Binding-site contacts:
Ligand atom N contacts residue ARG35 of chain 2.C at 4.1 Å.
Ligand atom CB contacts residue ARG35 of chain 2.C at 3.4 Å.
Ligand atom C contacts residue PRO43 of chain 2.C at 4.5 Å (hydrophobic).
Ligand atom O contacts residue ARG35 of chain 2.C at 3.3 Å (salt-bridge).
Ligand atom CD1 contacts residue ARG29 of chain 2.C at 3.6 Å.
Ligand atom CB contacts residue ASP243 of chain 2.C at 4.2 Å.
Ligand atom C contacts residue ARG35 of chain 2.C at 3.5 Å.
Ligand atom N contacts residue ARG35 of chain 2.C at 4.4 Å.
Ligand atom C contacts residue ASP243 of chain 2.C at 4.4 Å.
Ligand atom C contacts residue ARG29 of chain 2.C at 3.9 Å.
Ligand atom CB contacts residue ASP243 of chain 2.C at 3.9 Å.
Ligand atom O contacts residue ARG29 of chain 2.C at 4.2 Å.
Ligand atom CB contacts residue ARG35 of chain 2.C at 3.8 Å.
Ligand atom N contacts residue ASP243 of chain 2.C at 3.3 Å (salt-bridge).
Ligand atom O contacts residue ARG29 of chain 2.C at 3.0 Å (salt-bridge).
Ligand atom CG1 contacts residue ASP243 of chain 2.C at 3.3 Å.
Ligand atom CG2 contacts residue ARG35 of chain 2.C at 3.9 Å.
Ligand atom O contacts residue ARG36 of chain 2.C at 2.9 Å (salt-bridge).
Ligand atom O contacts residue ARG35 of chain 2.C at 2.9 Å (salt-bridge).
Ligand atom CA contacts residue ASP243 of chain 2.C at 4.2 Å.
Ligand atom O contacts residue ILE25 of chain 2.C at 3.8 Å.
Ligand atom O contacts residue PRO43 of chain 2.C at 3.7 Å.
Ligand atom CG2 contacts residue PRO43 of chain 2.C at 4.3 Å (hydrophobic).
Ligand atom CG2 contacts residue ARG36 of chain 2.C at 3.8 Å.
Ligand atom C contacts residue ARG36 of chain 2.C at 3.2 Å.
Ligand atom CA contacts residue ARG29 of chain 2.C at 4.2 Å.
Ligand atom O contacts residue ASP243 of chain 2.C at 4.3 Å.
Ligand atom O contacts residue ASP243 of chain 2.C at 4.3 Å.
Ligand atom CG1 contacts residue ARG35 of chain 2.C at 4.4 Å.
Ligand atom C contacts residue ASP243 of chain 2.C at 3.5 Å.
Ligand atom N contacts residue ASP243 of chain 2.C at 4.5 Å.
Ligand atom N contacts residue ASP243 of chain 2.C at 3.8 Å.
Ligand atom C contacts residue ARG35 of chain 2.C at 3.7 Å.
Ligand atom N contacts residue ARG35 of chain 2.C at 4.1 Å.
Ligand atom CD2 contacts residue ARG29 of chain 2.C at 3.8 Å.
Ligand atom OG contacts residue PHE244 of chain 2.C at 3.7 Å.
Ligand atom O contacts residue PHE37 of chain 2.C at 3.8 Å.
Ligand atom CG2 contacts residue GLU245 of chain 2.C at 3.4 Å.
Ligand atom CA contacts residue ASP243 of chain 2.C at 3.3 Å.
Ligand atom OG contacts residue ARG35 of chain 2.C at 4.2 Å.

The protein below binds the small molecule below.
Small molecule (SMILES): CC[C@H](C)[C@H](NC(=O)[C@H](CC(C)C)NC(=O)[C@H](CO)NC(=O)CNC(=O)[C@@H](NC(=O)[C@@H](N)[C@@H](C)O)C(C)C)C(=O)N[C@H](C=O)CCC(N)=O

Sequence of chain 2.C:
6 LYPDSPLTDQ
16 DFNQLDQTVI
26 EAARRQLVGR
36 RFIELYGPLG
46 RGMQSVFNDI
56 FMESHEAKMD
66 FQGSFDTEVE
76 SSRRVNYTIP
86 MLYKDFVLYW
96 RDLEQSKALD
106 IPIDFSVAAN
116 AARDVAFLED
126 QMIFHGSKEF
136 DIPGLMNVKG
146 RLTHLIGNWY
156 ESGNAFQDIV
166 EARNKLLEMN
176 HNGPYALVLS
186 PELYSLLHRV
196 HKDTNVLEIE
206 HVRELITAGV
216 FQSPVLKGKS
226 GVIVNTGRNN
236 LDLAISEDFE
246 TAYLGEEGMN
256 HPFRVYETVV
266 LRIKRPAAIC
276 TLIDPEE